The protein below binds the small molecule below.
Small molecule (SMILES): COc1cc2nccc(Oc3ccc(NC(=O)NC4CC4)c(Cl)c3)c2cc1C(N)=O

Sequence of chain 1.B:
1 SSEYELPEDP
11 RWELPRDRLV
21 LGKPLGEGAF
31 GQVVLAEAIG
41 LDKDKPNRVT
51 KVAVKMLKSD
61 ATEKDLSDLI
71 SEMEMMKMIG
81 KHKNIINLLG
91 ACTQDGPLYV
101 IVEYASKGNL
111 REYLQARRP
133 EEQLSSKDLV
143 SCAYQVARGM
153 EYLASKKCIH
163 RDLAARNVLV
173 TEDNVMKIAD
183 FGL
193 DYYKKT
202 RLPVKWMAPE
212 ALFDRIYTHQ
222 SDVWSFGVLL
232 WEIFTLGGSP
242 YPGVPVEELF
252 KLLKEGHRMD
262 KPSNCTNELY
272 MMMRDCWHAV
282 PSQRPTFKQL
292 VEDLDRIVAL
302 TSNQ

Binding-site contacts:
Ligand atom O16 contacts residue PHE30 of chain 1.B at 3.5 Å.
Ligand atom O14 contacts residue GLY26 of chain 1.B at 3.1 Å (h-bond).
Ligand atom N23 contacts residue GLU72 of chain 1.B at 3.5 Å (salt-bridge).
Ligand atom C28 contacts residue PHE183 of chain 1.B at 3.8 Å (hydrophobic).
Ligand atom C9 contacts residue LEU171 of chain 1.B at 3.4 Å (hydrophobic).
Ligand atom O14 contacts residue LEU25 of chain 1.B at 3.6 Å.
Ligand atom CL contacts residue VAL102 of chain 1.B at 3.5 Å.
Ligand atom C29 contacts residue PHE183 of chain 1.B at 3.2 Å (hydrophobic).
Ligand atom C7 contacts residue ALA105 of chain 1.B at 3.5 Å (hydrophobic).
Ligand atom C21 contacts residue ALA181 of chain 1.B at 3.9 Å (hydrophobic).
Ligand atom C21 contacts residue PHE30 of chain 1.B at 3.6 Å (hydrophobic).
Ligand atom C28 contacts residue MET76 of chain 1.B at 3.3 Å (hydrophobic).
Ligand atom N6 contacts residue TYR104 of chain 1.B at 3.6 Å.
Ligand atom O16 contacts residue LEU171 of chain 1.B at 3.9 Å.
Ligand atom C7 contacts residue TYR104 of chain 1.B at 3.8 Å (hydrophobic).
Ligand atom CL contacts residue LYS55 of chain 1.B at 3.6 Å.
Ligand atom C4 contacts residue ALA105 of chain 1.B at 3.2 Å (hydrophobic).
Ligand atom C22 contacts residue PHE30 of chain 1.B at 3.3 Å (hydrophobic).
Ligand atom O25 contacts residue ASP182 of chain 1.B at 3.2 Å (salt-bridge).
Ligand atom N6 contacts residue ALA105 of chain 1.B at 3.0 Å (h-bond).
Ligand atom N26 contacts residue GLU72 of chain 1.B at 3.3 Å (salt-bridge).
Ligand atom C8 contacts residue LEU171 of chain 1.B at 3.6 Å (hydrophobic).
Ligand atom O2 contacts residue ALA105 of chain 1.B at 3.9 Å.
Ligand atom N26 contacts residue MET76 of chain 1.B at 3.7 Å.
Ligand atom C29 contacts residue GLU72 of chain 1.B at 3.6 Å.
Ligand atom C4 contacts residue TYR104 of chain 1.B at 3.9 Å (hydrophobic).
Ligand atom C7 contacts residue GLU103 of chain 1.B at 3.3 Å.
Ligand atom C7 contacts residue ALA53 of chain 1.B at 3.4 Å (hydrophobic).
Ligand atom C19 contacts residue VAL102 of chain 1.B at 3.9 Å (hydrophobic).
Ligand atom C11 contacts residue PHE30 of chain 1.B at 3.9 Å (hydrophobic).
Ligand atom C13 contacts residue GLY26 of chain 1.B at 3.7 Å.
Ligand atom C28 contacts residue GLU72 of chain 1.B at 3.7 Å.
Ligand atom C8 contacts residue ALA53 of chain 1.B at 3.4 Å (hydrophobic).
Ligand atom C10 contacts residue LEU171 of chain 1.B at 3.5 Å (hydrophobic).
Ligand atom O25 contacts residue ALA181 of chain 1.B at 3.8 Å.
Ligand atom C17 contacts residue PHE30 of chain 1.B at 3.8 Å (hydrophobic).
Ligand atom C1 contacts residue LEU25 of chain 1.B at 3.8 Å (hydrophobic).
Ligand atom O2 contacts residue GLY108 of chain 1.B at 3.5 Å.
Ligand atom C24 contacts residue GLU72 of chain 1.B at 3.9 Å.
Ligand atom C5 contacts residue LEU171 of chain 1.B at 3.9 Å (hydrophobic).